Sequence of chain 1.A:
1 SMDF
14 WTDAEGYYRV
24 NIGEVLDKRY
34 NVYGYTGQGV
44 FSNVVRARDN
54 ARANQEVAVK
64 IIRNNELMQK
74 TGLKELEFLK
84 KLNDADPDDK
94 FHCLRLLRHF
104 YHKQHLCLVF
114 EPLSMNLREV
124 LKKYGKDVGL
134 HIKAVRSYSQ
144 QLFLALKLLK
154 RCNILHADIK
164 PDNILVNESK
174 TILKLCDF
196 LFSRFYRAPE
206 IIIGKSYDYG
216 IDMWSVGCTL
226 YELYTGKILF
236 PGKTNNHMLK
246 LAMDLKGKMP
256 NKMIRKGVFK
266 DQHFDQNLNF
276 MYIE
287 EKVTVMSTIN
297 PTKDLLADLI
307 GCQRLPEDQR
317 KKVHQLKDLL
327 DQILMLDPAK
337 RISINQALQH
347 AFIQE

Binding-site contacts:
Ligand atom C81 contacts residue HIS159 of chain 1.A at 3.4 Å.
Ligand atom C5 contacts residue GLU78 of chain 1.A at 3.6 Å.
Ligand atom O72 contacts residue THR39 of chain 1.A at 3.2 Å.
Ligand atom O63 contacts residue ASP180 of chain 1.A at 2.8 Å (salt-bridge).
Ligand atom N23 contacts residue ALA61 of chain 1.A at 3.6 Å.
Ligand atom C70 contacts residue LEU116 of chain 1.A at 3.3 Å (hydrophobic).
Ligand atom N10 contacts residue THR74 of chain 1.A at 3.5 Å.
Ligand atom C25 contacts residue GLN41 of chain 1.A at 3.4 Å.
Ligand atom N60 contacts residue ASP180 of chain 1.A at 3.5 Å (salt-bridge).
Ligand atom O65 contacts residue VAL47 of chain 1.A at 3.5 Å.
Ligand atom F68 contacts residue PHE113 of chain 1.A at 2.9 Å.
Ligand atom C9 contacts residue THR74 of chain 1.A at 3.4 Å.
Ligand atom C58 contacts residue GLU78 of chain 1.A at 3.3 Å.
Ligand atom C36 contacts residue PHE181 of chain 1.A at 3.5 Å (hydrophobic).
Ligand atom N56 contacts residue GLU78 of chain 1.A at 2.8 Å (salt-bridge).
Ligand atom O72 contacts residue GLN41 of chain 1.A at 2.9 Å (h-bond).
Ligand atom F68 contacts residue GLU78 of chain 1.A at 3.4 Å.
Ligand atom C13 contacts residue GLU78 of chain 1.A at 3.6 Å.
Ligand atom N50 contacts residue SER1 of chain 1.A at 2.7 Å (h-bond).
Ligand atom C34 contacts residue LEU97 of chain 1.A at 3.2 Å (hydrophobic).
Ligand atom C76 contacts residue LEU116 of chain 1.A at 3.1 Å (hydrophobic).
Ligand atom O63 contacts residue LEU97 of chain 1.A at 3.6 Å.
Ligand atom C38 contacts residue PHE113 of chain 1.A at 3.4 Å (hydrophobic).
Ligand atom N49 contacts residue SER1 of chain 1.A at 3.6 Å.
Ligand atom C70 contacts residue GLN41 of chain 1.A at 3.6 Å.
Ligand atom C35 contacts residue PHE181 of chain 1.A at 3.3 Å (hydrophobic).
Ligand atom C46 contacts residue SER1 of chain 1.A at 3.6 Å.
Ligand atom C58 contacts residue ASP180 of chain 1.A at 3.1 Å.
Ligand atom C83 contacts residue SER1 of chain 1.A at 3.4 Å.
Ligand atom N74 contacts residue LEU116 of chain 1.A at 2.8 Å (h-bond).
Ligand atom C85 contacts residue LEU85 of chain 1.A at 3.4 Å (hydrophobic).
Ligand atom N23 contacts residue LEU116 of chain 1.A at 3.1 Å (h-bond).
Ligand atom N56 contacts residue ASP180 of chain 1.A at 3.4 Å (salt-bridge).
Ligand atom F68 contacts residue LYS63 of chain 1.A at 3.0 Å.
Ligand atom C22 contacts residue ALA61 of chain 1.A at 3.6 Å (hydrophobic).
Ligand atom C2 contacts residue ASP180 of chain 1.A at 3.5 Å.
Ligand atom C14 contacts residue LYS77 of chain 1.A at 3.5 Å.
Ligand atom N60 contacts residue GLU78 of chain 1.A at 2.9 Å (salt-bridge).
Ligand atom C22 contacts residue GLU114 of chain 1.A at 3.2 Å.
Ligand atom O63 contacts residue CYS179 of chain 1.A at 3.1 Å.

The small molecule below binds the protein below.
Small molecule (SMILES): CNC(=O)c1cc(Oc2ccc(NC(=O)Nc3cc(C(C)(C)C)nn3-c3ccc4ncccc4c3)c(F)c2)ccn1